Binding-site contacts:
Ligand atom C1 contacts residue TRP341 of chain 1.A at 3.8 Å (hydrophobic).
Ligand atom C1 contacts residue TYR156 of chain 1.A at 3.5 Å (hydrophobic).
Ligand atom O3 contacts residue GLU45 of chain 1.A at 3.0 Å.
Ligand atom O3 contacts residue TYR342 of chain 1.A at 3.7 Å.
Ligand atom O3 contacts residue GLU46 of chain 1.A at 3.6 Å.
Ligand atom O6 contacts residue ARG345 of chain 1.A at 3.1 Å.
Ligand atom C2 contacts residue ARG67 of chain 1.A at 3.3 Å.
Ligand atom O3 contacts residue ARG67 of chain 1.A at 2.7 Å (salt-bridge).
Ligand atom O4 contacts residue GLU46 of chain 1.A at 3.8 Å.
Ligand atom O3 contacts residue ALA64 of chain 1.A at 3.2 Å.
Ligand atom C3 contacts residue ASP66 of chain 1.A at 3.2 Å.
Ligand atom C3 contacts residue ARG67 of chain 1.A at 3.6 Å.
Ligand atom C6 contacts residue GLU154 of chain 1.A at 3.3 Å.
Ligand atom O2 contacts residue GLU112 of chain 1.A at 3.2 Å (salt-bridge).
Ligand atom C3 contacts residue GLU45 of chain 1.A at 3.5 Å.
Ligand atom C6 contacts residue ARG345 of chain 1.A at 3.2 Å.
Ligand atom C1 contacts residue TRP231 of chain 1.A at 3.6 Å (hydrophobic).
Ligand atom C6 contacts residue TYR156 of chain 1.A at 3.6 Å (hydrophobic).
Ligand atom O5 contacts residue TRP341 of chain 1.A at 3.4 Å.
Ligand atom O2 contacts residue ASP66 of chain 1.A at 2.9 Å (salt-bridge).
Ligand atom O3 contacts residue TRP63 of chain 1.A at 3.6 Å (h-bond).
Ligand atom O1 contacts residue LYS16 of chain 1.A at 2.6 Å (salt-bridge).
Ligand atom O2 contacts residue LYS16 of chain 1.A at 3.3 Å (salt-bridge).
Ligand atom O6 contacts residue PHE157 of chain 1.A at 3.8 Å.
Ligand atom C4 contacts residue TYR156 of chain 1.A at 3.8 Å (hydrophobic).
Ligand atom O3 contacts residue ASP66 of chain 1.A at 2.5 Å (salt-bridge).
Ligand atom C2 contacts residue ASP66 of chain 1.A at 2.9 Å.
Ligand atom O1 contacts residue ASP15 of chain 1.A at 2.8 Å (salt-bridge).
Ligand atom C6 contacts residue TRP341 of chain 1.A at 3.6 Å (hydrophobic).
Ligand atom C1 contacts residue LYS16 of chain 1.A at 3.6 Å.
Ligand atom O6 contacts residue GLU154 of chain 1.A at 2.4 Å (salt-bridge).
Ligand atom O6 contacts residue PRO155 of chain 1.A at 3.3 Å.
Ligand atom O5 contacts residue TYR156 of chain 1.A at 3.1 Å.
Ligand atom O2 contacts residue ARG67 of chain 1.A at 3.2 Å.
Ligand atom C6 contacts residue PRO155 of chain 1.A at 3.7 Å (hydrophobic).
Ligand atom C6 contacts residue PHE157 of chain 1.A at 3.8 Å (hydrophobic).
Ligand atom O2 contacts residue ALA64 of chain 1.A at 3.4 Å.
Ligand atom C2 contacts residue GLU112 of chain 1.A at 3.3 Å.
Ligand atom O2 contacts residue TRP63 of chain 1.A at 3.5 Å (h-bond).
Ligand atom O6 contacts residue TYR156 of chain 1.A at 3.2 Å (h-bond).

This small molecule binds to this protein.
Small molecule (SMILES): OC[C@H]1O[C@H](O[C@H]2[C@H](O)[C@@H](O)[C@@H](O[C@H]3[C@H](O)[C@@H](O)[C@@H](O)O[C@@H]3CO)O[C@@H]2CO)[C@H](O)[C@@H](O)[C@@H]1O

Sequence of chain 1.A:
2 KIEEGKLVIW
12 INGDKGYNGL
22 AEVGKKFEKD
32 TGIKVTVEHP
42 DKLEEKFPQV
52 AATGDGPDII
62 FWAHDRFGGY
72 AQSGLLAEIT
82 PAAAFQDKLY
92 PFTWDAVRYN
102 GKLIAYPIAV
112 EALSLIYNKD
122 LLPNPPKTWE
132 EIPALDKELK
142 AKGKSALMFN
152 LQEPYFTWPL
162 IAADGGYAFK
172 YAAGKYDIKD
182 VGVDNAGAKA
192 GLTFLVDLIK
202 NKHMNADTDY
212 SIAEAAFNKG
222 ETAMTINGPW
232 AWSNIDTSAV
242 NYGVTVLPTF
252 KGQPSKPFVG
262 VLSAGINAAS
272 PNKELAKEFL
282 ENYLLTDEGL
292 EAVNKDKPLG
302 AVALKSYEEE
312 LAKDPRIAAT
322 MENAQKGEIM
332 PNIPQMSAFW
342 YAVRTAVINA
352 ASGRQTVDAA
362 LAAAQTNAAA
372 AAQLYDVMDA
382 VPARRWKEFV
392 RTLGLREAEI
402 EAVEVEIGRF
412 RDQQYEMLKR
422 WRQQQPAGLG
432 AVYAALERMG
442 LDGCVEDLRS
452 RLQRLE